Sequence of chain 1.B:
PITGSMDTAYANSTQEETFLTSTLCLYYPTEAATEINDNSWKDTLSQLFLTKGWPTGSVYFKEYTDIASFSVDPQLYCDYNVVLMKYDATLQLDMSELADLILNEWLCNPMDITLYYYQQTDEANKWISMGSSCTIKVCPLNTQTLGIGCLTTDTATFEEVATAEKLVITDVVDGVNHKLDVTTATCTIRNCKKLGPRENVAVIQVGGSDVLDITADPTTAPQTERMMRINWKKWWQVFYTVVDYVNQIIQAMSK

This small molecule binds to this protein.
Small molecule (SMILES): CC(=O)N[C@H]1[C@H](O[C@H]2[C@H](O)[C@@H](NC(C)=O)CO[C@@H]2CO)O[C@H](CO)[C@@H](O)[C@@H]1O

Binding-site contacts:
Ligand atom C1 contacts residue ASN12 of chain 1.B at 2.2 Å.
Ligand atom O5 contacts residue ASN12 of chain 1.B at 2.7 Å (h-bond).
Ligand atom C5 contacts residue ASN12 of chain 1.B at 4.1 Å.
Ligand atom C2 contacts residue ASN12 of chain 1.B at 3.2 Å.
Ligand atom N2 contacts residue ASN12 of chain 1.B at 3.8 Å.
Ligand atom C7 contacts residue ASN12 of chain 1.B at 3.9 Å.
Ligand atom O7 contacts residue ASN12 of chain 1.B at 3.7 Å.